Binding-site contacts:
Ligand atom O3 contacts residue ILE76 of chain 2.A at 4.4 Å.
Ligand atom O5 contacts residue SER48 of chain 2.A at 4.1 Å.
Ligand atom C2 contacts residue SER48 of chain 2.A at 4.4 Å.
Ligand atom O1 contacts residue ASN46 of chain 2.A at 4.0 Å.
Ligand atom O3 contacts residue SER48 of chain 2.A at 4.3 Å.
Ligand atom O4 contacts residue SER48 of chain 2.A at 3.6 Å.
Ligand atom C4 contacts residue SER48 of chain 2.A at 4.5 Å.
Ligand atom O1 contacts residue GLU78 of chain 2.A at 3.3 Å (salt-bridge).
Ligand atom C2 contacts residue ASN46 of chain 2.A at 4.3 Å.
Ligand atom C3 contacts residue GLU78 of chain 2.A at 4.1 Å.
Ligand atom C2 contacts residue ILE76 of chain 2.A at 3.6 Å (hydrophobic).
Ligand atom O1 contacts residue ILE76 of chain 2.A at 3.5 Å (h-bond).
Ligand atom C3 contacts residue ILE76 of chain 2.A at 4.5 Å (hydrophobic).
Ligand atom C5 contacts residue ALA226 of chain 2.A at 3.5 Å (hydrophobic).
Ligand atom O3 contacts residue ARG254 of chain 2.A at 3.6 Å.
Ligand atom C1 contacts residue MET44 of chain 2.A at 4.3 Å (hydrophobic).
Ligand atom C4 contacts residue THR224 of chain 2.A at 3.7 Å.
Ligand atom O2 contacts residue ALA49 of chain 2.A at 3.1 Å.
Ligand atom C2 contacts residue GLU78 of chain 2.A at 4.3 Å.
Ligand atom O1 contacts residue PHE77 of chain 2.A at 3.7 Å.
Ligand atom C5 contacts residue SER48 of chain 2.A at 4.1 Å.
Ligand atom O2 contacts residue ASN46 of chain 2.A at 4.0 Å.
Ligand atom C2 contacts residue ALA49 of chain 2.A at 4.4 Å (hydrophobic).
Ligand atom C1 contacts residue GLU78 of chain 2.A at 3.0 Å.
Ligand atom O5 contacts residue ASN46 of chain 2.A at 3.4 Å (h-bond).
Ligand atom C5 contacts residue ASN46 of chain 2.A at 4.1 Å.
Ligand atom O5 contacts residue ALA226 of chain 2.A at 4.2 Å.
Ligand atom O1 contacts residue MET44 of chain 2.A at 3.0 Å (h-bond).
Ligand atom O4 contacts residue ARG254 of chain 2.A at 4.0 Å.
Ligand atom C5 contacts residue THR224 of chain 2.A at 4.3 Å.
Ligand atom C4 contacts residue ALA226 of chain 2.A at 4.5 Å (hydrophobic).
Ligand atom O2 contacts residue SER48 of chain 2.A at 3.1 Å (h-bond).
Ligand atom C1 contacts residue PHE77 of chain 2.A at 3.7 Å (hydrophobic).
Ligand atom O4 contacts residue THR224 of chain 2.A at 2.8 Å (h-bond).
Ligand atom O2 contacts residue ILE76 of chain 2.A at 3.2 Å (h-bond).
Ligand atom C1 contacts residue ILE76 of chain 2.A at 3.0 Å (hydrophobic).
Ligand atom O4 contacts residue ALA226 of chain 2.A at 4.3 Å.

This protein binds this small molecule.
Small molecule (SMILES): OC[C@@]1(O)OC[C@H](O)[C@@H]1O

Sequence of chain 2.A:
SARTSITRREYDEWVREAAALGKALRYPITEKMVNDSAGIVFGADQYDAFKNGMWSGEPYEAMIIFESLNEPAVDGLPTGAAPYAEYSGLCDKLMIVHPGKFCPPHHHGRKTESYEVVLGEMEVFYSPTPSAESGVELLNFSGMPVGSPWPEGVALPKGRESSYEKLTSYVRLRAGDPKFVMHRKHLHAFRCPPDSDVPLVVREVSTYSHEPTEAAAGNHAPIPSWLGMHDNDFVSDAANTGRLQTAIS